Binding-site contacts:
Ligand atom O5 contacts residue ASN324 of chain 1.A at 2.4 Å (h-bond).
Ligand atom N2 contacts residue ASN324 of chain 1.A at 2.9 Å (h-bond).
Ligand atom C3 contacts residue ASN324 of chain 1.A at 3.8 Å.
Ligand atom O7 contacts residue ASN324 of chain 1.A at 3.9 Å.
Ligand atom O6 contacts residue LYS320 of chain 1.A at 2.7 Å (salt-bridge).
Ligand atom C2 contacts residue ASN324 of chain 1.A at 2.5 Å.
Ligand atom C6 contacts residue LYS320 of chain 1.A at 3.9 Å.
Ligand atom C5 contacts residue ASN324 of chain 1.A at 3.7 Å.
Ligand atom C7 contacts residue ASN324 of chain 1.A at 3.6 Å.
Ligand atom C1 contacts residue ASN324 of chain 1.A at 1.4 Å.
Ligand atom C4 contacts residue ASN324 of chain 1.A at 4.2 Å.

Sequence of chain 1.A:
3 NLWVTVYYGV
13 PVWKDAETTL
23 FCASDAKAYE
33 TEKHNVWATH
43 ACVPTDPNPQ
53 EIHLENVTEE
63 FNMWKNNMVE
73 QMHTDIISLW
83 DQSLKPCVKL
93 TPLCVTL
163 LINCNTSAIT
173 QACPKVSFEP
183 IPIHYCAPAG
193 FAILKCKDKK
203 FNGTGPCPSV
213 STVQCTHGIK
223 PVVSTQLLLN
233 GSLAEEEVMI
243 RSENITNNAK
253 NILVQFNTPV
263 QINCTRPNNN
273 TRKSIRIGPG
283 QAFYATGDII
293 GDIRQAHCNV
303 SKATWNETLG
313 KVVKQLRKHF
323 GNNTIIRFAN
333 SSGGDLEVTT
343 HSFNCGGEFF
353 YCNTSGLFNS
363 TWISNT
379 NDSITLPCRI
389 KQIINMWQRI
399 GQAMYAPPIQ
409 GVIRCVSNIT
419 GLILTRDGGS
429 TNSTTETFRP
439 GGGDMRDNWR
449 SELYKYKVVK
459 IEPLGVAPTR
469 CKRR

The small molecule below binds the protein below.
Small molecule (SMILES): CC(=O)N[C@H]1[C@H](O[C@H]2[C@H](O)[C@@H](NC(C)=O)CO[C@@H]2CO)O[C@H](CO)[C@@H](O)[C@@H]1O